Sequence of chain 13.E:
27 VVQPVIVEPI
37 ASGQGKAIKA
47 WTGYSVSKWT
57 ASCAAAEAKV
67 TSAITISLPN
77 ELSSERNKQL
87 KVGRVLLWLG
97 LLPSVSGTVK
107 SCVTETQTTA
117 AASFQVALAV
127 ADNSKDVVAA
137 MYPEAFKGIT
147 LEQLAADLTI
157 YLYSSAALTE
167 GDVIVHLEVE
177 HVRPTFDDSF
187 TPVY

This small molecule binds to this protein.
Small molecule (SMILES): Nc1ncnc2c1ncn2[C@@H]1O[C@H](COO[C@@H]2C[C@@H](CO[P](=O)(O)O[C@H]3[C@@H](O)[C@H](n4cnc5c(N)ncnc54)O[C@@H]3COP(=O)=O)O[C@H]2n2ccc(=O)[nH]c2=O)[C@@H](OOP(O)OC[C@H]2O[C@@H](n3ccc(=O)[nH]c3=O)[C@H](O)[C@@H]2O)[C@H]1O.Op1oo1

Binding-site contacts:
Ligand atom C5 contacts residue TRP47 of chain 13.D at 3.8 Å (hydrophobic).
Ligand atom C5' contacts residue VAL178 of chain 13.E at 4.5 Å (hydrophobic).
Ligand atom C6 contacts residue THR48 of chain 13.D at 4.2 Å.
Ligand atom C4 contacts residue TRP47 of chain 13.D at 3.9 Å (hydrophobic).
Ligand atom N1 contacts residue THR48 of chain 13.D at 4.0 Å.
Ligand atom N9 contacts residue TRP47 of chain 13.D at 3.9 Å.
Ligand atom N6 contacts residue THR48 of chain 13.D at 3.3 Å (h-bond).
Ligand atom N6 contacts residue TRP47 of chain 13.D at 3.8 Å.
Ligand atom N1 contacts residue TRP47 of chain 13.D at 4.3 Å.
Ligand atom C1' contacts residue TRP47 of chain 13.D at 4.3 Å (hydrophobic).
Ligand atom C2 contacts residue TRP47 of chain 13.D at 4.2 Å (hydrophobic).
Ligand atom O4' contacts residue TRP47 of chain 13.D at 4.1 Å.
Ligand atom N3 contacts residue TRP47 of chain 13.D at 4.1 Å.
Ligand atom OP2 contacts residue GLY49 of chain 13.E at 4.2 Å.
Ligand atom N7 contacts residue TRP47 of chain 13.D at 3.7 Å.
Ligand atom N6 contacts residue TYR50 of chain 13.D at 4.2 Å.
Ligand atom C8 contacts residue TRP47 of chain 13.D at 3.8 Å (hydrophobic).
Ligand atom OP2 contacts residue VAL178 of chain 13.E at 4.5 Å.
Ligand atom O4' contacts residue LYS143 of chain 13.D at 4.1 Å.
Ligand atom C6 contacts residue TRP47 of chain 13.D at 3.9 Å (hydrophobic).

Sequence of chain 13.D:
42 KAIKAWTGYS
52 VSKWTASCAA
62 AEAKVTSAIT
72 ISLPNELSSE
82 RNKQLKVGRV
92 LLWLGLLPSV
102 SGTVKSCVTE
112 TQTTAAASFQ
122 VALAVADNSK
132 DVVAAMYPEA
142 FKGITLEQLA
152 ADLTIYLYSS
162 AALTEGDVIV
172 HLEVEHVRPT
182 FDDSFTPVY